This small molecule binds to this protein.
Small molecule (SMILES): CC(=O)N[C@H]1[C@H](O[C@H]2[C@H](O)[C@@H](NC(C)=O)CO[C@@H]2CO)O[C@H](CO)[C@@H](O[C@@H]2O[C@H](CO[C@H]3O[C@H](CO)[C@@H](O)[C@H](O)[C@@H]3O)[C@@H](O)[C@H](O[C@H]3O[C@H](CO)[C@@H](O)[C@H](O)[C@@H]3O)[C@@H]2O)[C@@H]1O

Sequence of chain 1.U:
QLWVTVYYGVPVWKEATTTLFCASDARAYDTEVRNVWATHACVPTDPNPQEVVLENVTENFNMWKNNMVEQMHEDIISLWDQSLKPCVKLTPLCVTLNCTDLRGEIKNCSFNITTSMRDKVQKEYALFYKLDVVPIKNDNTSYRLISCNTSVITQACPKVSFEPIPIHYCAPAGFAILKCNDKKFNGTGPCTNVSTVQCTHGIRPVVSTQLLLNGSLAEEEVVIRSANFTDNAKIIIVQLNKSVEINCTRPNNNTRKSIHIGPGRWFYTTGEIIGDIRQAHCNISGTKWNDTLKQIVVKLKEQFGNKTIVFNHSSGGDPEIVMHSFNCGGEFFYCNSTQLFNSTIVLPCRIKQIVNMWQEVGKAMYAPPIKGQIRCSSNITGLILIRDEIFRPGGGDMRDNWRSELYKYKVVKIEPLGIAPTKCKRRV

Binding-site contacts:
Ligand atom O7 contacts residue ASN271 of chain 1.U at 3.0 Å (h-bond).
Ligand atom N2 contacts residue SER444 of chain 1.U at 4.3 Å.
Ligand atom C8 contacts residue LEU270 of chain 1.U at 3.6 Å (hydrophobic).
Ligand atom C3 contacts residue SER444 of chain 1.U at 3.8 Å.
Ligand atom N2 contacts residue ARG442 of chain 1.U at 4.1 Å.
Ligand atom C5 contacts residue ASN271 of chain 1.U at 3.7 Å.
Ligand atom O7 contacts residue ARG261 of chain 1.U at 4.0 Å.
Ligand atom C1 contacts residue SER445 of chain 1.U at 4.1 Å.
Ligand atom C8 contacts residue PRO221 of chain 1.U at 4.4 Å (hydrophobic).
Ligand atom C5 contacts residue SER444 of chain 1.U at 3.5 Å.
Ligand atom N2 contacts residue LEU270 of chain 1.U at 4.3 Å.
Ligand atom C6 contacts residue GLU220 of chain 1.U at 3.5 Å.
Ligand atom O7 contacts residue VAL263 of chain 1.U at 3.8 Å.
Ligand atom C1 contacts residue SER444 of chain 1.U at 4.1 Å.
Ligand atom C6 contacts residue ARG71 of chain 1.U at 4.4 Å.
Ligand atom C7 contacts residue PRO221 of chain 1.U at 4.0 Å (hydrophobic).
Ligand atom C8 contacts residue CYS443 of chain 1.U at 3.9 Å (hydrophobic).
Ligand atom C7 contacts residue ASN271 of chain 1.U at 3.1 Å.
Ligand atom O4 contacts residue SER444 of chain 1.U at 3.9 Å.
Ligand atom C7 contacts residue VAL263 of chain 1.U at 4.2 Å (hydrophobic).
Ligand atom N2 contacts residue CYS443 of chain 1.U at 3.8 Å.
Ligand atom O5 contacts residue SER444 of chain 1.U at 4.2 Å.
Ligand atom C6 contacts residue SER444 of chain 1.U at 4.5 Å.
Ligand atom C2 contacts residue ASN271 of chain 1.U at 2.4 Å.
Ligand atom C7 contacts residue LEU270 of chain 1.U at 4.2 Å (hydrophobic).
Ligand atom O6 contacts residue GLU220 of chain 1.U at 3.9 Å.
Ligand atom O7 contacts residue PRO221 of chain 1.U at 3.4 Å.
Ligand atom C7 contacts residue CYS443 of chain 1.U at 4.4 Å (hydrophobic).
Ligand atom C4 contacts residue SER444 of chain 1.U at 4.0 Å.
Ligand atom C1 contacts residue ASN271 of chain 1.U at 1.5 Å.
Ligand atom C7 contacts residue SER444 of chain 1.U at 4.4 Å.
Ligand atom N2 contacts residue ASN271 of chain 1.U at 2.9 Å (h-bond).
Ligand atom C8 contacts residue SER444 of chain 1.U at 3.6 Å.
Ligand atom C3 contacts residue ASN271 of chain 1.U at 3.8 Å.
Ligand atom O3 contacts residue ARG442 of chain 1.U at 4.4 Å.
Ligand atom O6 contacts residue ARG71 of chain 1.U at 3.6 Å.
Ligand atom C4 contacts residue ASN271 of chain 1.U at 4.3 Å.
Ligand atom C8 contacts residue VAL263 of chain 1.U at 3.6 Å (hydrophobic).
Ligand atom O5 contacts residue ASN271 of chain 1.U at 2.4 Å (h-bond).
Ligand atom C8 contacts residue ASN271 of chain 1.U at 4.3 Å.